The small molecule below binds the protein below.
Small molecule (SMILES): COc1cc(/C=C/C(=O)O)ccc1O

Binding-site contacts:
Ligand atom C4 contacts residue ASP77 of chain 1.C at 3.3 Å.
Ligand atom C3 contacts residue TYR100 of chain 1.C at 3.8 Å (hydrophobic).
Ligand atom O3 contacts residue PRO161 of chain 1.C at 3.8 Å.
Ligand atom O4 contacts residue TYR100 of chain 1.C at 4.1 Å.
Ligand atom O3 contacts residue LEU199 of chain 1.C at 3.6 Å (h-bond).
Ligand atom C8 contacts residue ALA133 of chain 1.C at 4.1 Å (hydrophobic).
Ligand atom C2 contacts residue PRO161 of chain 1.C at 4.2 Å (hydrophobic).
Ligand atom C7 contacts residue VAL243 of chain 1.C at 4.1 Å (hydrophobic).
Ligand atom C1 contacts residue ILE196 of chain 1.C at 3.8 Å (hydrophobic).
Ligand atom C5 contacts residue TYR100 of chain 1.C at 3.6 Å (hydrophobic).
Ligand atom O1 contacts residue ALA133 of chain 1.C at 3.2 Å.
Ligand atom C10 contacts residue PRO161 of chain 1.C at 3.3 Å (hydrophobic).
Ligand atom C2 contacts residue TYR100 of chain 1.C at 4.0 Å (hydrophobic).
Ligand atom O4 contacts residue TYR80 of chain 1.C at 2.8 Å (h-bond).
Ligand atom O1 contacts residue HIS132 of chain 1.C at 4.0 Å.
Ligand atom C9 contacts residue ALA133 of chain 1.C at 3.7 Å (hydrophobic).
Ligand atom C3 contacts residue ILE196 of chain 1.C at 4.0 Å (hydrophobic).
Ligand atom O3 contacts residue TYR80 of chain 1.C at 3.8 Å.
Ligand atom C5 contacts residue ASP77 of chain 1.C at 3.2 Å.
Ligand atom C9 contacts residue HIS247 of chain 1.C at 3.6 Å.
Ligand atom O3 contacts residue ILE196 of chain 1.C at 4.2 Å.
Ligand atom O2 contacts residue THR68 of chain 1.C at 3.2 Å.
Ligand atom C7 contacts residue ALA133 of chain 1.C at 4.1 Å (hydrophobic).
Ligand atom C7 contacts residue ILE196 of chain 1.C at 3.8 Å (hydrophobic).
Ligand atom C1 contacts residue ASP77 of chain 1.C at 4.1 Å.
Ligand atom C4 contacts residue TYR80 of chain 1.C at 3.8 Å (hydrophobic).
Ligand atom O1 contacts residue HIS247 of chain 1.C at 2.5 Å (h-bond).
Ligand atom C6 contacts residue ASP77 of chain 1.C at 3.0 Å.
Ligand atom C8 contacts residue VAL243 of chain 1.C at 4.2 Å (hydrophobic).
Ligand atom C8 contacts residue THR68 of chain 1.C at 3.6 Å.
Ligand atom C8 contacts residue ASP77 of chain 1.C at 3.9 Å.
Ligand atom C7 contacts residue HIS247 of chain 1.C at 3.9 Å.
Ligand atom C1 contacts residue TYR100 of chain 1.C at 4.1 Å (hydrophobic).
Ligand atom C10 contacts residue ILE196 of chain 1.C at 2.8 Å (hydrophobic).
Ligand atom O4 contacts residue ASP77 of chain 1.C at 2.6 Å (salt-bridge).
Ligand atom C9 contacts residue THR68 of chain 1.C at 3.8 Å.
Ligand atom C6 contacts residue TYR100 of chain 1.C at 3.9 Å (hydrophobic).
Ligand atom C10 contacts residue LEU199 of chain 1.C at 2.9 Å (hydrophobic).
Ligand atom C4 contacts residue TYR100 of chain 1.C at 3.6 Å (hydrophobic).
Ligand atom C2 contacts residue ILE196 of chain 1.C at 3.2 Å (hydrophobic).

Sequence of chain 1.C:
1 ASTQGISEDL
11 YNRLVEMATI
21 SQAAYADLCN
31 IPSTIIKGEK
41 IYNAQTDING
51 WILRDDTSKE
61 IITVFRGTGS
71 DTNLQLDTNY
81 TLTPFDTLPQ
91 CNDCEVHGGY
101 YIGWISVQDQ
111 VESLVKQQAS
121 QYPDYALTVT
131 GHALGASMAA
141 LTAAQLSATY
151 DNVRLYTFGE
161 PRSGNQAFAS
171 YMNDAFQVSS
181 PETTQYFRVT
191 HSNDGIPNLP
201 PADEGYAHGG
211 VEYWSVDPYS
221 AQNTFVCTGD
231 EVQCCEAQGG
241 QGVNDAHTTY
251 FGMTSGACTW